Sequence of chain 1.ZA:
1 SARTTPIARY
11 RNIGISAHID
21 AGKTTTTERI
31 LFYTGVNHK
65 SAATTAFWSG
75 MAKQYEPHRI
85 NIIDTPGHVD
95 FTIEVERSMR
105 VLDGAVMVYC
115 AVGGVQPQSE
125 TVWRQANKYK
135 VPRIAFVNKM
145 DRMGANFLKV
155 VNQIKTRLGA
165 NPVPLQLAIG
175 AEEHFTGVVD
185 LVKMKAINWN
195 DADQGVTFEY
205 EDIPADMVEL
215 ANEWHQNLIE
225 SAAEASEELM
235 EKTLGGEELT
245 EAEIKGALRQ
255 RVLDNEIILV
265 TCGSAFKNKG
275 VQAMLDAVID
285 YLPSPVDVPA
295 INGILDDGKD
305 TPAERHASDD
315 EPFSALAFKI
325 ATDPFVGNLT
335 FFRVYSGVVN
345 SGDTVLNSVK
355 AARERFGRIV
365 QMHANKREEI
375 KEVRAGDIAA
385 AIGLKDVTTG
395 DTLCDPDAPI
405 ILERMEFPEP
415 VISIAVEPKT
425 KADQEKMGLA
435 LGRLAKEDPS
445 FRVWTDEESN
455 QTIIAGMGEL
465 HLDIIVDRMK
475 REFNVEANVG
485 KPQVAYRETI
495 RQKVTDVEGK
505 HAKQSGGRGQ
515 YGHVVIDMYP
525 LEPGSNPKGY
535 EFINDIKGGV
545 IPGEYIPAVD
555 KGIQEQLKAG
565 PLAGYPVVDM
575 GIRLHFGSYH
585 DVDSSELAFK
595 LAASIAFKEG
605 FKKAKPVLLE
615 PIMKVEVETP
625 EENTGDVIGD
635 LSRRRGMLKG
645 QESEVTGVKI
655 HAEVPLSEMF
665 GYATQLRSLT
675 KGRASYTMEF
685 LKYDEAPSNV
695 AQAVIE

Binding-site contacts:
Ligand atom C34 contacts residue PRO414 of chain 1.ZA at 3.1 Å (hydrophobic).
Ligand atom C52 contacts residue ILE416 of chain 1.ZA at 3.6 Å (hydrophobic).
Ligand atom C43 contacts residue MET682 of chain 1.ZA at 3.3 Å (hydrophobic).
Ligand atom S01 contacts residue GLN487 of chain 1.ZA at 3.0 Å (h-bond).
Ligand atom C25 contacts residue MET682 of chain 1.ZA at 3.6 Å (hydrophobic).
Ligand atom C26 contacts residue PRO414 of chain 1.ZA at 3.4 Å (hydrophobic).
Ligand atom C35 contacts residue PRO414 of chain 1.ZA at 3.7 Å (hydrophobic).
Ligand atom C41 contacts residue MET682 of chain 1.ZA at 3.8 Å (hydrophobic).
Ligand atom C31 contacts residue GLU413 of chain 1.ZA at 3.1 Å.
Ligand atom N10 contacts residue TRP448 of chain 1.ZA at 3.7 Å.
Ligand atom C29 contacts residue GLU413 of chain 1.ZA at 3.2 Å.
Ligand atom C28 contacts residue MET682 of chain 1.ZA at 3.7 Å (hydrophobic).
Ligand atom C50 contacts residue PRO486 of chain 1.ZA at 3.7 Å (hydrophobic).
Ligand atom O05 contacts residue SER417 of chain 1.ZA at 2.9 Å (h-bond).
Ligand atom C49 contacts residue GLN487 of chain 1.ZA at 3.4 Å.
Ligand atom C27 contacts residue TRP448 of chain 1.ZA at 3.5 Å (hydrophobic).
Ligand atom S01 contacts residue VAL488 of chain 1.ZA at 3.5 Å.
Ligand atom C24 contacts residue PRO414 of chain 1.ZA at 3.8 Å (hydrophobic).
Ligand atom C48 contacts residue GLN487 of chain 1.ZA at 3.3 Å.
Ligand atom C52 contacts residue PRO414 of chain 1.ZA at 3.4 Å (hydrophobic).
Ligand atom C23 contacts residue MET682 of chain 1.ZA at 3.7 Å (hydrophobic).
Ligand atom C59 contacts residue TYR687 of chain 1.ZA at 3.5 Å (hydrophobic).
Ligand atom C42 contacts residue MET682 of chain 1.ZA at 3.1 Å (hydrophobic).
Ligand atom C56 contacts residue LEU660 of chain 1.ZA at 3.8 Å (hydrophobic).
Ligand atom C22 contacts residue SER417 of chain 1.ZA at 3.6 Å.
Ligand atom O03 contacts residue PRO414 of chain 1.ZA at 3.7 Å.
Ligand atom C37 contacts residue PRO414 of chain 1.ZA at 3.2 Å (hydrophobic).
Ligand atom C52 contacts residue VAL415 of chain 1.ZA at 3.5 Å (hydrophobic).
Ligand atom C35 contacts residue GLU413 of chain 1.ZA at 3.7 Å.
Ligand atom N12 contacts residue GLU413 of chain 1.ZA at 2.2 Å (salt-bridge).
Ligand atom O02 contacts residue TRP448 of chain 1.ZA at 2.8 Å.
Ligand atom C20 contacts residue TRP448 of chain 1.ZA at 3.6 Å (hydrophobic).
Ligand atom C29 contacts residue PRO414 of chain 1.ZA at 3.6 Å (hydrophobic).
Ligand atom C50 contacts residue LEU660 of chain 1.ZA at 3.8 Å (hydrophobic).
Ligand atom C52 contacts residue SER417 of chain 1.ZA at 3.6 Å.
Ligand atom C39 contacts residue SER417 of chain 1.ZA at 3.6 Å.
Ligand atom O08 contacts residue LEU660 of chain 1.ZA at 3.1 Å.
Ligand atom C54 contacts residue ASP450 of chain 1.ZA at 3.2 Å.
Ligand atom C53 contacts residue TRP448 of chain 1.ZA at 3.5 Å (hydrophobic).
Ligand atom C41 contacts residue PRO414 of chain 1.ZA at 3.5 Å (hydrophobic).

This protein binds this small molecule.
Small molecule (SMILES): C=C1NC(=O)[C@@H](CC)NC(=O)CNC(=O)[C@H](Cc2c[nH]c3cccc(OC)c23)NC(=O)[C@H](Cc2c[nH]c3ccccc23)NC(=O)c2csc(n2)[C@@H](C)NC(=O)CN(C)C1=O